Sequence of chain 1.B:
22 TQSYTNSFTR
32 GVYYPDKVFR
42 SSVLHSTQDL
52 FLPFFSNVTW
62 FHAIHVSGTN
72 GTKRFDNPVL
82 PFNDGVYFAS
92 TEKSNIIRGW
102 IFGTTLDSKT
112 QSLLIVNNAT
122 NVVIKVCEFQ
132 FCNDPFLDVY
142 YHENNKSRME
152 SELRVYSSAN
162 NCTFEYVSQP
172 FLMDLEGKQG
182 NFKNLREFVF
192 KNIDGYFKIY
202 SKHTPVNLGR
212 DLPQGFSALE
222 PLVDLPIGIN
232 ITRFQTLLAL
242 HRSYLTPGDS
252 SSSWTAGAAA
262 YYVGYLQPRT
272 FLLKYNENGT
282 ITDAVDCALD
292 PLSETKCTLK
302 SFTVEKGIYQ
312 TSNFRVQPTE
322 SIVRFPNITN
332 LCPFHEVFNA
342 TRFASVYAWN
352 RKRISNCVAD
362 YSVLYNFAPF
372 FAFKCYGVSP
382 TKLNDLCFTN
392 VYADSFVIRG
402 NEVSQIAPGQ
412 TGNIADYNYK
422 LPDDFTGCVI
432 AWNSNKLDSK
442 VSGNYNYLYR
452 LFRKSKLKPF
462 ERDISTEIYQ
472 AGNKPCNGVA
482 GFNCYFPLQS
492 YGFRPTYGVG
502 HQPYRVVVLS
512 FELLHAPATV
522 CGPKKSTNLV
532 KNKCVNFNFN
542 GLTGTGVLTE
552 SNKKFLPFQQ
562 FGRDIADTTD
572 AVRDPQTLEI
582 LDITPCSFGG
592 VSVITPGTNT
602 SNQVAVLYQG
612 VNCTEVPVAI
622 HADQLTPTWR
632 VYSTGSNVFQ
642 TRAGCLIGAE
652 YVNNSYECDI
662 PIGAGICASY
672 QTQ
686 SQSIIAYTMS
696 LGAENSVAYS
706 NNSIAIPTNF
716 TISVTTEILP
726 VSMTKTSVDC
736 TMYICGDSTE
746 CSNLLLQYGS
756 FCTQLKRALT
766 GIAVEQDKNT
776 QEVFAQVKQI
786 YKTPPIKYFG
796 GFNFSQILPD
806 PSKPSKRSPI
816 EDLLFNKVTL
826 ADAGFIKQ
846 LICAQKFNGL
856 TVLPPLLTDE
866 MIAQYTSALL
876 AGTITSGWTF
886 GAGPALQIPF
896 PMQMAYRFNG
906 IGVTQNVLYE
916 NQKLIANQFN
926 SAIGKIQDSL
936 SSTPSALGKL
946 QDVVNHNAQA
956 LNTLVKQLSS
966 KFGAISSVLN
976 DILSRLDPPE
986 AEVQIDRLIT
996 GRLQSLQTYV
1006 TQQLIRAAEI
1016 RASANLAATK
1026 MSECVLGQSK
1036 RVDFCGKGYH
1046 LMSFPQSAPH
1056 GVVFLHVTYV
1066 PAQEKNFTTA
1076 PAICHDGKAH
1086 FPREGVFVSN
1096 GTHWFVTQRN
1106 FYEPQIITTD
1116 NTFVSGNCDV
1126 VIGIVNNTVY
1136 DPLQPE

Binding-site contacts:
Ligand atom N2 contacts residue ASN613 of chain 1.B at 2.8 Å (h-bond).
Ligand atom C1 contacts residue ASN613 of chain 1.B at 1.4 Å.
Ligand atom C5 contacts residue ASN613 of chain 1.B at 3.7 Å.
Ligand atom C2 contacts residue ASN613 of chain 1.B at 2.5 Å.
Ligand atom O5 contacts residue ASN613 of chain 1.B at 2.5 Å (h-bond).
Ligand atom C8 contacts residue ILE831 of chain 1.C at 4.4 Å (hydrophobic).
Ligand atom C8 contacts residue ASN613 of chain 1.B at 4.2 Å.
Ligand atom C7 contacts residue ASN613 of chain 1.B at 3.2 Å.
Ligand atom C4 contacts residue ASN613 of chain 1.B at 4.3 Å.
Ligand atom O7 contacts residue ASN613 of chain 1.B at 3.3 Å (h-bond).
Ligand atom C3 contacts residue ASN613 of chain 1.B at 3.8 Å.
Ligand atom C8 contacts residue GLN833 of chain 1.C at 4.5 Å.

Sequence of chain 1.C:
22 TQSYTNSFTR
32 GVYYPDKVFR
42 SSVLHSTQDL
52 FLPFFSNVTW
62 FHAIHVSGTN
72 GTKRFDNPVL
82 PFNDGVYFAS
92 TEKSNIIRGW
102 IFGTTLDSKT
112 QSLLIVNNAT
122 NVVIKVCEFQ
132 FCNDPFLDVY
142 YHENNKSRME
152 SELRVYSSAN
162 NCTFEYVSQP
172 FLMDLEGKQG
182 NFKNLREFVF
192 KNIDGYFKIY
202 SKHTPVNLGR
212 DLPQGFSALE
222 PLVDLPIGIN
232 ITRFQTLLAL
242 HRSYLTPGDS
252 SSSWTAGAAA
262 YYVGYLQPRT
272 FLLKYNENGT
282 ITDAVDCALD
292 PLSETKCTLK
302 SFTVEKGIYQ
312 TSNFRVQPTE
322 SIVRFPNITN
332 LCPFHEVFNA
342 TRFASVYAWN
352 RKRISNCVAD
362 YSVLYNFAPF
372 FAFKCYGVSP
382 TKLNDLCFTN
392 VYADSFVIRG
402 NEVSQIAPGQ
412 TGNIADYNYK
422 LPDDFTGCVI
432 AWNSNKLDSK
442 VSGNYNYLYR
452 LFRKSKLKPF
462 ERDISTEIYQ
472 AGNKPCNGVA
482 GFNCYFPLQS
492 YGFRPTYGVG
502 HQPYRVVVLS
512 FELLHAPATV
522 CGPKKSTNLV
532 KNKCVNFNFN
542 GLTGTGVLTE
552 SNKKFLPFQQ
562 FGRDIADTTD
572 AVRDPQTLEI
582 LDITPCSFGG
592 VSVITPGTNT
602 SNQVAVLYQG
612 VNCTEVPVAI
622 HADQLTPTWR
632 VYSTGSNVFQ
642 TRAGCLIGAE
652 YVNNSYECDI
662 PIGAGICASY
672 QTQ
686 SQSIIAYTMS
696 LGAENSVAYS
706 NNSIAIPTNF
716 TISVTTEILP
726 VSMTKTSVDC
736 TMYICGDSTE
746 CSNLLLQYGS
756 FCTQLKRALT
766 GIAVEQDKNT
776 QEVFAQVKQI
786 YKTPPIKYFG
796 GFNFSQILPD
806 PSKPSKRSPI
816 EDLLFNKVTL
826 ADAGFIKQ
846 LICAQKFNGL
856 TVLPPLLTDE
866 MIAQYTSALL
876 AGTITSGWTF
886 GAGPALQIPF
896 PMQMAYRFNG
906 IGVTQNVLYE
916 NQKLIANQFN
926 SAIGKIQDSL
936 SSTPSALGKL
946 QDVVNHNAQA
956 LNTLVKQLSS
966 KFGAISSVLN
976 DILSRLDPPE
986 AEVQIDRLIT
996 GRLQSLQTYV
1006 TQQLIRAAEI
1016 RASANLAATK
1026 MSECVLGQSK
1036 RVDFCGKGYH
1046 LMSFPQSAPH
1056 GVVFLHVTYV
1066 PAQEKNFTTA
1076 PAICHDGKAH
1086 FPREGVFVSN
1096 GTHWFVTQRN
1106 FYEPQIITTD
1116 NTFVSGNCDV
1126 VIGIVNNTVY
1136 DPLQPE

A protein and the small-molecule ligand that binds it are described below.
Small molecule (SMILES): CC(=O)N[C@@H]1[C@@H](O)[C@H](O)[C@@H](CO)O[C@H]1O